This protein binds this small molecule.
Small molecule (SMILES): N[C@@H](CC(=O)O)C(=O)O

Sequence of chain 1.A:
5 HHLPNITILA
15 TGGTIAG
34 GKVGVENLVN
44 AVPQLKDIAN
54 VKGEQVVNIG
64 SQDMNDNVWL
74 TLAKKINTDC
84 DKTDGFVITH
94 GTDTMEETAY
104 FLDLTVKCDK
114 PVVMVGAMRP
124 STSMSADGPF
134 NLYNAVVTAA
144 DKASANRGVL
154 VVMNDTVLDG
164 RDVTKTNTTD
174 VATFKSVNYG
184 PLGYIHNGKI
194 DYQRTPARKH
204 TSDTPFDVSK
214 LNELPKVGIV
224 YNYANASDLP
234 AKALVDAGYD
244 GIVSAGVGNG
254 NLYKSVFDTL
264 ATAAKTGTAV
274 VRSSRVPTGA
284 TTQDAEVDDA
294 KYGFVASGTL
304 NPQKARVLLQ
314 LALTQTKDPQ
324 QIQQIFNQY

Binding-site contacts:
Ligand atom OD1 contacts residue GLY94 of chain 1.B at 3.2 Å.
Ligand atom OD1 contacts residue GLY17 of chain 1.B at 3.8 Å.
Ligand atom CB contacts residue THR95 of chain 1.B at 3.6 Å.
Ligand atom CA contacts residue GLN65 of chain 1.B at 3.7 Å.
Ligand atom C contacts residue GLY94 of chain 1.B at 3.5 Å.
Ligand atom O contacts residue THR18 of chain 1.B at 4.1 Å.
Ligand atom C contacts residue ASP96 of chain 1.B at 3.9 Å.
Ligand atom C contacts residue THR95 of chain 1.B at 4.0 Å.
Ligand atom OXT contacts residue ASP96 of chain 1.B at 3.1 Å (salt-bridge).
Ligand atom N contacts residue VAL33 of chain 1.B at 3.7 Å.
Ligand atom CA contacts residue GLU289 of chain 1.A at 3.5 Å.
Ligand atom N contacts residue GLU289 of chain 1.A at 2.5 Å (salt-bridge).
Ligand atom OD2 contacts residue ALA120 of chain 1.B at 3.4 Å (h-bond).
Ligand atom O contacts residue GLN65 of chain 1.B at 3.5 Å (h-bond).
Ligand atom OD1 contacts residue ALA120 of chain 1.B at 4.1 Å.
Ligand atom OD1 contacts residue THR18 of chain 1.B at 2.9 Å (h-bond).
Ligand atom CA contacts residue THR18 of chain 1.B at 3.4 Å.
Ligand atom O contacts residue GLY63 of chain 1.B at 3.2 Å.
Ligand atom OD2 contacts residue THR18 of chain 1.B at 3.3 Å (h-bond).
Ligand atom N contacts residue GLN65 of chain 1.B at 2.9 Å (h-bond).
Ligand atom OD1 contacts residue THR95 of chain 1.B at 3.0 Å (h-bond).
Ligand atom OD2 contacts residue THR95 of chain 1.B at 2.3 Å (h-bond).
Ligand atom CB contacts residue GLU289 of chain 1.A at 3.8 Å.
Ligand atom CB contacts residue THR18 of chain 1.B at 3.3 Å.
Ligand atom N contacts residue ASP96 of chain 1.B at 3.1 Å (salt-bridge).
Ligand atom OXT contacts residue GLY94 of chain 1.B at 3.4 Å.
Ligand atom CA contacts residue VAL33 of chain 1.B at 3.7 Å (hydrophobic).
Ligand atom N contacts residue ASN254 of chain 1.A at 3.6 Å (h-bond).
Ligand atom C contacts residue GLN65 of chain 1.B at 3.4 Å.
Ligand atom OXT contacts residue SER64 of chain 1.B at 2.4 Å (h-bond).
Ligand atom CA contacts residue ASP96 of chain 1.B at 3.7 Å.
Ligand atom O contacts residue SER64 of chain 1.B at 2.6 Å (h-bond).
Ligand atom C contacts residue SER64 of chain 1.B at 3.3 Å.
Ligand atom OXT contacts residue THR95 of chain 1.B at 3.5 Å (h-bond).
Ligand atom O contacts residue GLY17 of chain 1.B at 3.4 Å.
Ligand atom CG contacts residue THR95 of chain 1.B at 2.9 Å.
Ligand atom CB contacts residue ASP96 of chain 1.B at 3.2 Å.
Ligand atom CG contacts residue THR18 of chain 1.B at 2.9 Å.
Ligand atom OXT contacts residue GLN65 of chain 1.B at 3.7 Å.
Ligand atom O contacts residue GLY94 of chain 1.B at 3.3 Å.

Sequence of chain 1.B:
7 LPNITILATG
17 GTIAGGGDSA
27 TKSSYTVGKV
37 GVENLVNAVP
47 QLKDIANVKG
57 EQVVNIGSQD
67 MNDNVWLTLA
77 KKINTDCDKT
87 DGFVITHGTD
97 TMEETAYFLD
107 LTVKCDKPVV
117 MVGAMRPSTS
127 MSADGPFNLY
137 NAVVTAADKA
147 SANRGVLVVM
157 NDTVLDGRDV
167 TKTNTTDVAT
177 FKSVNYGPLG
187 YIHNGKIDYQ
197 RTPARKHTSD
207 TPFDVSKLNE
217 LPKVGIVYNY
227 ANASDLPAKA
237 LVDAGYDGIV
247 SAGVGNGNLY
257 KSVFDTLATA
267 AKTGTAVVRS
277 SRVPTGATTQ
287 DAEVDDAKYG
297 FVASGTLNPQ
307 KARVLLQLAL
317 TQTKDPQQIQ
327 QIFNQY